The protein below binds the small molecule below.
Small molecule (SMILES): CC(=O)N[C@H]1[C@H](O[C@H]2[C@H](O)[C@@H](NC(C)=O)CO[C@@H]2CO)O[C@H](CO)[C@@H](O)[C@@H]1O

Sequence of chain 1.A:
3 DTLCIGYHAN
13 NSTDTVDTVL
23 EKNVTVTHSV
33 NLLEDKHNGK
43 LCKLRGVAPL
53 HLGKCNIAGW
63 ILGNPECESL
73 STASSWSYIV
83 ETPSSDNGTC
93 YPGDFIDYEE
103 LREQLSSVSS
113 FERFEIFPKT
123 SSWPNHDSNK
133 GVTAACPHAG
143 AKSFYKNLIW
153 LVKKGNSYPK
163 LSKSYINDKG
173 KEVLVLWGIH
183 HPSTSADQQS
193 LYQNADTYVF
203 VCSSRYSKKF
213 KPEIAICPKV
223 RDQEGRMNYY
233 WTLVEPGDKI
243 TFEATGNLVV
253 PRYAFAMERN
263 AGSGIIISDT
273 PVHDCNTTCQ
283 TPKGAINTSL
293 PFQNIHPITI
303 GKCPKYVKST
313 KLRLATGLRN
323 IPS

Binding-site contacts:
Ligand atom C2 contacts residue ARG223 of chain 1.A at 3.9 Å.
Ligand atom C8 contacts residue GLU68 of chain 1.A at 4.0 Å.
Ligand atom C5 contacts residue ASN89 of chain 1.A at 3.6 Å.
Ligand atom C8 contacts residue ASN89 of chain 1.A at 4.3 Å.
Ligand atom C7 contacts residue PRO139 of chain 1.A at 4.5 Å (hydrophobic).
Ligand atom C7 contacts residue GLU68 of chain 1.A at 3.9 Å.
Ligand atom C8 contacts residue CYS92 of chain 1.A at 4.0 Å (hydrophobic).
Ligand atom C6 contacts residue ASP88 of chain 1.A at 4.2 Å.
Ligand atom O6 contacts residue PRO139 of chain 1.A at 3.7 Å.
Ligand atom C2 contacts residue GLU68 of chain 1.A at 4.3 Å.
Ligand atom N2 contacts residue GLU68 of chain 1.A at 3.5 Å.
Ligand atom C6 contacts residue PRO139 of chain 1.A at 4.4 Å (hydrophobic).
Ligand atom C7 contacts residue ASN66 of chain 1.A at 3.5 Å.
Ligand atom O7 contacts residue ASN66 of chain 1.A at 3.0 Å (h-bond).
Ligand atom O3 contacts residue ARG223 of chain 1.A at 2.9 Å (salt-bridge).
Ligand atom N2 contacts residue ASN66 of chain 1.A at 4.4 Å.
Ligand atom N2 contacts residue ARG223 of chain 1.A at 4.0 Å.
Ligand atom C8 contacts residue PRO67 of chain 1.A at 3.8 Å (hydrophobic).
Ligand atom N2 contacts residue ASN89 of chain 1.A at 2.8 Å (h-bond).
Ligand atom C8 contacts residue PRO139 of chain 1.A at 3.5 Å (hydrophobic).
Ligand atom O7 contacts residue ARG223 of chain 1.A at 3.9 Å.
Ligand atom C7 contacts residue CYS92 of chain 1.A at 4.2 Å (hydrophobic).
Ligand atom C3 contacts residue ASN89 of chain 1.A at 3.7 Å.
Ligand atom C8 contacts residue CYS138 of chain 1.A at 4.1 Å (hydrophobic).
Ligand atom O5 contacts residue ASN89 of chain 1.A at 2.4 Å (h-bond).
Ligand atom C7 contacts residue ARG223 of chain 1.A at 3.9 Å.
Ligand atom O3 contacts residue PRO139 of chain 1.A at 3.7 Å.
Ligand atom C4 contacts residue ASN89 of chain 1.A at 4.2 Å.
Ligand atom C1 contacts residue GLU68 of chain 1.A at 3.9 Å.
Ligand atom O5 contacts residue ASP88 of chain 1.A at 4.1 Å.
Ligand atom C2 contacts residue ASN89 of chain 1.A at 2.3 Å.
Ligand atom C3 contacts residue ARG223 of chain 1.A at 4.0 Å.
Ligand atom C1 contacts residue ASN89 of chain 1.A at 1.4 Å.
Ligand atom C7 contacts residue ASN89 of chain 1.A at 3.0 Å.
Ligand atom N2 contacts residue PRO139 of chain 1.A at 4.3 Å.
Ligand atom O7 contacts residue CYS92 of chain 1.A at 3.6 Å.
Ligand atom C8 contacts residue ASN66 of chain 1.A at 3.0 Å.
Ligand atom O6 contacts residue ASP88 of chain 1.A at 3.8 Å.
Ligand atom O7 contacts residue ASN89 of chain 1.A at 2.7 Å (h-bond).